Binding-site contacts:
Ligand atom C30 contacts residue GLY48 of chain 1.A at 3.5 Å.
Ligand atom O9 contacts residue GLY49 of chain 1.B at 3.2 Å.
Ligand atom C29 contacts residue ASP29 of chain 1.A at 3.6 Å.
Ligand atom C17 contacts residue ASP25 of chain 1.B at 3.3 Å.
Ligand atom C27 contacts residue ASP29 of chain 1.A at 3.6 Å.
Ligand atom C12 contacts residue GLY27 of chain 1.B at 3.6 Å.
Ligand atom O18 contacts residue ASP25 of chain 1.B at 2.5 Å (salt-bridge).
Ligand atom C36 contacts residue ILE50 of chain 1.A at 3.7 Å (hydrophobic).
Ligand atom C4 contacts residue GLY48 of chain 1.B at 3.5 Å.
Ligand atom O18 contacts residue GLY27 of chain 1.A at 3.4 Å.
Ligand atom C2 contacts residue ASN30 of chain 1.B at 3.7 Å.
Ligand atom O9 contacts residue ILE50 of chain 1.A at 3.3 Å.
Ligand atom C7 contacts residue ASN30 of chain 1.B at 3.5 Å.
Ligand atom C31 contacts residue GLY48 of chain 1.A at 3.2 Å.
Ligand atom N1 contacts residue ASN30 of chain 1.B at 3.0 Å (h-bond).
Ligand atom C32 contacts residue ASP25 of chain 1.B at 3.4 Å.
Ligand atom C29 contacts residue ARG8 of chain 1.B at 3.8 Å.
Ligand atom O22 contacts residue GLY49 of chain 1.A at 3.8 Å.
Ligand atom C33 contacts residue GLY27 of chain 1.A at 3.5 Å.
Ligand atom O26 contacts residue ASP29 of chain 1.A at 3.2 Å (salt-bridge).
Ligand atom O18 contacts residue ASP25 of chain 1.A at 2.7 Å (salt-bridge).
Ligand atom C34 contacts residue VAL82 of chain 1.B at 3.7 Å (hydrophobic).
Ligand atom C25 contacts residue ALA28 of chain 1.A at 3.8 Å (hydrophobic).
Ligand atom C15 contacts residue LEU23 of chain 1.A at 3.7 Å (hydrophobic).
Ligand atom O9 contacts residue GLY48 of chain 1.B at 3.6 Å.
Ligand atom C36 contacts residue GLY49 of chain 1.A at 3.7 Å.
Ligand atom C29 contacts residue GLY27 of chain 1.A at 3.6 Å.
Ligand atom C7 contacts residue ALA28 of chain 1.B at 3.4 Å (hydrophobic).
Ligand atom C6 contacts residue ALA28 of chain 1.B at 3.6 Å (hydrophobic).
Ligand atom C17 contacts residue ASP25 of chain 1.A at 3.6 Å.
Ligand atom O10 contacts residue ILE50 of chain 1.A at 3.5 Å.
Ligand atom O28 contacts residue ASP29 of chain 1.A at 2.9 Å (salt-bridge).
Ligand atom C36 contacts residue PRO81 of chain 1.B at 3.7 Å (hydrophobic).
Ligand atom C35 contacts residue VAL82 of chain 1.B at 3.8 Å (hydrophobic).
Ligand atom C16 contacts residue ASP25 of chain 1.B at 3.3 Å.
Ligand atom O26 contacts residue ALA28 of chain 1.A at 3.7 Å.
Ligand atom O23 contacts residue ALA28 of chain 1.A at 3.4 Å.
Ligand atom O26 contacts residue ASN30 of chain 1.A at 3.1 Å (h-bond).
Ligand atom C25 contacts residue ASN30 of chain 1.A at 3.6 Å.
Ligand atom N20 contacts residue GLY27 of chain 1.A at 3.4 Å (h-bond).

Sequence of chain 1.A:
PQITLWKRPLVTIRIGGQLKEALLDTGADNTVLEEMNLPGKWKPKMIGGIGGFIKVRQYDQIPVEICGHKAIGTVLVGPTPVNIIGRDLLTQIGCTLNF

A protein and the small-molecule ligand that binds it are described below.
Small molecule (SMILES): CC(C)CN(C[C@@H](O)[C@H](Cc1ccccc1)NC(=O)O[C@H]1CO[C@H]2OCC[C@H]21)S(=O)(=O)c1ccc(N)cc1

Sequence of chain 1.B:
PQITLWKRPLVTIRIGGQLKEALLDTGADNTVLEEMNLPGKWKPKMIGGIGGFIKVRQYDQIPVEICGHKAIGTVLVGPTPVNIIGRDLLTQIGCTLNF